Binding-site contacts:
Ligand atom SAH contacts residue TYR71 of chain 1.A at 3.5 Å.
Ligand atom CAD contacts residue TYR62 of chain 1.A at 4.0 Å (hydrophobic).
Ligand atom SAH contacts residue HIS70 of chain 1.A at 4.1 Å.
Ligand atom OAG contacts residue HIS70 of chain 1.A at 3.1 Å (h-bond).
Ligand atom CAC contacts residue LEU222 of chain 1.A at 4.5 Å (hydrophobic).
Ligand atom CAI contacts residue GLY61 of chain 1.A at 3.5 Å.
Ligand atom SAH contacts residue VAL252 of chain 1.A at 4.4 Å.
Ligand atom CAF contacts residue VAL252 of chain 1.A at 3.8 Å (hydrophobic).
Ligand atom CAB contacts residue TYR62 of chain 1.A at 4.2 Å (hydrophobic).
Ligand atom CAB contacts residue THR63 of chain 1.A at 3.9 Å.
Ligand atom CAC contacts residue TRP181 of chain 1.B at 4.3 Å (hydrophobic).
Ligand atom CAI contacts residue SER64 of chain 1.A at 4.4 Å.
Ligand atom CAI contacts residue SER136 of chain 1.A at 4.0 Å.
Ligand atom CAF contacts residue HIS70 of chain 1.A at 4.0 Å.
Ligand atom CAI contacts residue TYR71 of chain 1.A at 3.4 Å (hydrophobic).
Ligand atom CAD contacts residue TRP181 of chain 1.B at 4.4 Å (hydrophobic).
Ligand atom CAE contacts residue VAL252 of chain 1.A at 4.4 Å (hydrophobic).
Ligand atom CAC contacts residue TYR62 of chain 1.A at 4.4 Å (hydrophobic).
Ligand atom OAG contacts residue VAL252 of chain 1.A at 3.6 Å.
Ligand atom CAF contacts residue ARG253 of chain 1.A at 4.2 Å.
Ligand atom CAI contacts residue TYR62 of chain 1.A at 4.2 Å (hydrophobic).
Ligand atom CAB contacts residue TRP181 of chain 1.B at 4.0 Å (hydrophobic).
Ligand atom SAH contacts residue SER64 of chain 1.A at 4.1 Å.
Ligand atom CAE contacts residue TRP181 of chain 1.B at 4.0 Å (hydrophobic).
Ligand atom OAG contacts residue TRP181 of chain 1.B at 4.3 Å.
Ligand atom OAG contacts residue ARG253 of chain 1.A at 3.1 Å (salt-bridge).
Ligand atom CAE contacts residue HIS251 of chain 1.A at 3.7 Å.
Ligand atom CAA contacts residue TRP181 of chain 1.B at 3.8 Å (hydrophobic).

This small molecule binds to this protein.
Small molecule (SMILES): CCCCCC(=O)SC

Sequence of chain 1.A:
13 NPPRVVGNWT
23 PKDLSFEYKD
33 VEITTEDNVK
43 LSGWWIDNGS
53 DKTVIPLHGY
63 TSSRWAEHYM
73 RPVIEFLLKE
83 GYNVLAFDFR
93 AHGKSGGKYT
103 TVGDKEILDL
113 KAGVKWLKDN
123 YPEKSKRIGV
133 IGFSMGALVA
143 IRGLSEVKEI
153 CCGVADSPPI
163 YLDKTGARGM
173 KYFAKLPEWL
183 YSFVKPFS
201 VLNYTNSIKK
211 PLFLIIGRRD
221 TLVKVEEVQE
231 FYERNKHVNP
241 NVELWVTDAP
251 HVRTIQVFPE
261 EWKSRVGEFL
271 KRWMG

Sequence of chain 1.B:
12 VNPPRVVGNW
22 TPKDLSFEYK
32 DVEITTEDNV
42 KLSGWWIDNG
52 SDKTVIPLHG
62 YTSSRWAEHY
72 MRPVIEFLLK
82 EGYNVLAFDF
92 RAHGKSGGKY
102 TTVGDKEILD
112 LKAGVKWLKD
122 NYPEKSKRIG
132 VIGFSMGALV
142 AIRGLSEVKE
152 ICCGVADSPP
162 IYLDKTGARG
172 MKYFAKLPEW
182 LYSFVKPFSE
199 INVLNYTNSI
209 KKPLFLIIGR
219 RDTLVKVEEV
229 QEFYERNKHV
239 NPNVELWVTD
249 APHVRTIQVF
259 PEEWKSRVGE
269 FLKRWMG